Binding-site contacts:
Ligand atom CAO contacts residue LYS70 of chain 4.A at 4.0 Å.
Ligand atom OAC contacts residue ASN53 of chain 4.A at 3.5 Å (h-bond).
Ligand atom OAC contacts residue THR107 of chain 4.A at 3.6 Å (h-bond).
Ligand atom OAK contacts residue ILE73 of chain 4.A at 3.4 Å.
Ligand atom CAG contacts residue LYS70 of chain 4.A at 3.5 Å.
Ligand atom OAK contacts residue ALA105 of chain 4.A at 3.6 Å.
Ligand atom CAF contacts residue LYS70 of chain 4.A at 4.0 Å.
Ligand atom CAD contacts residue LEU69 of chain 4.A at 4.0 Å (hydrophobic).
Ligand atom CAN contacts residue ASN53 of chain 4.A at 3.4 Å.
Ligand atom CAO contacts residue ASN57 of chain 4.A at 4.0 Å.
Ligand atom CAG contacts residue ILE73 of chain 4.A at 3.1 Å (hydrophobic).
Ligand atom CAE contacts residue LEU69 of chain 4.A at 3.8 Å (hydrophobic).
Ligand atom CAF contacts residue LEU56 of chain 4.A at 4.1 Å (hydrophobic).
Ligand atom CAP contacts residue ASN53 of chain 4.A at 4.1 Å.
Ligand atom CAA contacts residue ALA105 of chain 4.A at 4.1 Å (hydrophobic).
Ligand atom CAP contacts residue TYR130 of chain 4.A at 3.9 Å (hydrophobic).
Ligand atom CA contacts residue TYR130 of chain 4.A at 3.0 Å (hydrophobic).
Ligand atom N contacts residue TYR130 of chain 4.A at 3.5 Å (h-bond).
Ligand atom CAH contacts residue ASN74 of chain 4.A at 2.9 Å.
Ligand atom CAD contacts residue MET66 of chain 4.A at 3.5 Å (hydrophobic).
Ligand atom OAL contacts residue ASN57 of chain 4.A at 2.6 Å (h-bond).
Ligand atom C contacts residue THR107 of chain 4.A at 4.1 Å.
Ligand atom O contacts residue LYS70 of chain 4.A at 4.1 Å.
Ligand atom OAK contacts residue ASN74 of chain 4.A at 4.0 Å.
Ligand atom CAD contacts residue LYS70 of chain 4.A at 3.5 Å.
Ligand atom CA contacts residue THR107 of chain 4.A at 4.2 Å.
Ligand atom CA contacts residue ASN53 of chain 4.A at 3.8 Å.
Ligand atom CAG contacts residue TYR130 of chain 4.A at 4.0 Å (hydrophobic).
Ligand atom CAD contacts residue LEU56 of chain 4.A at 4.1 Å (hydrophobic).
Ligand atom CAI contacts residue ASN53 of chain 4.A at 4.0 Å.
Ligand atom CAE contacts residue ILE73 of chain 4.A at 3.3 Å (hydrophobic).
Ligand atom N contacts residue ASN53 of chain 4.A at 3.5 Å (h-bond).
Ligand atom CAP contacts residue LYS70 of chain 4.A at 4.0 Å.
Ligand atom CAH contacts residue ILE73 of chain 4.A at 4.1 Å (hydrophobic).
Ligand atom CAI contacts residue ASN57 of chain 4.A at 3.1 Å.
Ligand atom CAE contacts residue MET66 of chain 4.A at 4.1 Å (hydrophobic).
Ligand atom CAE contacts residue LYS70 of chain 4.A at 3.2 Å.
Ligand atom CA contacts residue ALA105 of chain 4.A at 3.9 Å (hydrophobic).
Ligand atom CAA contacts residue ASN74 of chain 4.A at 3.0 Å.
Ligand atom C contacts residue ILE73 of chain 4.A at 4.1 Å (hydrophobic).

Sequence of chain 4.A:
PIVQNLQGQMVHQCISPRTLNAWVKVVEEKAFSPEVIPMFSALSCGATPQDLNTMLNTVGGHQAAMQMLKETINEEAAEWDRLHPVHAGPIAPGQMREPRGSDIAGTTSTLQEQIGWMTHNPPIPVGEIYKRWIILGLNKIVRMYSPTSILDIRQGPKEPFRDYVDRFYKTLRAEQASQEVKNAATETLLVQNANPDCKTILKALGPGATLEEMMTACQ

This protein binds this small molecule.
Small molecule (SMILES): CCOC(=O)CN1C(=O)COc2ccccc21